A small-molecule ligand and the protein it binds are described below.
Small molecule (SMILES): CC(C)CCC[C@@H](C)[C@H]1CC[C@H]2[C@@H]3CC=C4C[C@@H](OC(=O)CCC(=O)O)CC[C@]4(C)[C@H]3CC[C@]12C

Binding-site contacts:
Ligand atom CAI contacts residue MET571 of chain 1.A at 3.8 Å (hydrophobic).
Ligand atom CBE contacts residue VAL565 of chain 1.A at 4.0 Å (hydrophobic).
Ligand atom CAP contacts residue MET817 of chain 1.A at 3.8 Å (hydrophobic).
Ligand atom OAH contacts residue LYS572 of chain 1.A at 3.4 Å.
Ligand atom CBA contacts residue PHE850 of chain 1.A at 4.1 Å (hydrophobic).
Ligand atom CAM contacts residue MET571 of chain 1.A at 3.8 Å (hydrophobic).
Ligand atom OAG contacts residue LEU573 of chain 1.A at 3.7 Å.
Ligand atom CAQ contacts residue ILE871 of chain 1.A at 4.1 Å (hydrophobic).
Ligand atom CAV contacts residue MET571 of chain 1.A at 3.9 Å (hydrophobic).
Ligand atom CAN contacts residue ILE849 of chain 1.A at 3.8 Å (hydrophobic).
Ligand atom CAV contacts residue LEU863 of chain 1.A at 3.7 Å (hydrophobic).
Ligand atom CBG contacts residue VAL565 of chain 1.A at 4.2 Å (hydrophobic).
Ligand atom CAQ contacts residue VAL853 of chain 1.A at 4.1 Å (hydrophobic).
Ligand atom CAY contacts residue LEU573 of chain 1.A at 4.0 Å (hydrophobic).
Ligand atom CAC contacts residue PHE850 of chain 1.A at 3.8 Å (hydrophobic).
Ligand atom CAZ contacts residue MET571 of chain 1.A at 4.3 Å (hydrophobic).
Ligand atom CAK contacts residue MET571 of chain 1.A at 4.0 Å (hydrophobic).
Ligand atom CAA contacts residue ILE849 of chain 1.A at 4.1 Å (hydrophobic).
Ligand atom CAO contacts residue MET817 of chain 1.A at 3.8 Å (hydrophobic).
Ligand atom OAH contacts residue LEU573 of chain 1.A at 2.8 Å (h-bond).
Ligand atom CAA contacts residue ALA846 of chain 1.A at 3.8 Å (hydrophobic).
Ligand atom CAN contacts residue MET817 of chain 1.A at 3.8 Å (hydrophobic).
Ligand atom CAD contacts residue LEU814 of chain 1.A at 3.9 Å (hydrophobic).
Ligand atom CAL contacts residue LYS572 of chain 1.A at 4.1 Å.
Ligand atom OAW contacts residue LEU573 of chain 1.A at 3.6 Å.
Ligand atom OAF contacts residue TYR766 of chain 1.A at 4.3 Å.
Ligand atom CAS contacts residue LEU814 of chain 1.A at 4.0 Å (hydrophobic).
Ligand atom CAI contacts residue LEU863 of chain 1.A at 3.7 Å (hydrophobic).
Ligand atom CAE contacts residue LEU814 of chain 1.A at 4.0 Å (hydrophobic).
Ligand atom CAZ contacts residue LEU863 of chain 1.A at 3.8 Å (hydrophobic).
Ligand atom CAE contacts residue MET817 of chain 1.A at 3.9 Å (hydrophobic).
Ligand atom CAX contacts residue LEU573 of chain 1.A at 4.0 Å (hydrophobic).
Ligand atom CAP contacts residue VAL565 of chain 1.A at 4.1 Å (hydrophobic).
Ligand atom CBC contacts residue MET571 of chain 1.A at 3.9 Å (hydrophobic).
Ligand atom CAJ contacts residue ILE849 of chain 1.A at 4.1 Å (hydrophobic).
Ligand atom CAJ contacts residue MET817 of chain 1.A at 3.9 Å (hydrophobic).
Ligand atom CAD contacts residue SER810 of chain 1.A at 4.1 Å.
Ligand atom CAC contacts residue CYS566 of chain 1.A at 4.0 Å (hydrophobic).
Ligand atom CAJ contacts residue PHE850 of chain 1.A at 4.1 Å (hydrophobic).
Ligand atom OAG contacts residue TYR766 of chain 1.A at 4.0 Å.

Sequence of chain 1.A:
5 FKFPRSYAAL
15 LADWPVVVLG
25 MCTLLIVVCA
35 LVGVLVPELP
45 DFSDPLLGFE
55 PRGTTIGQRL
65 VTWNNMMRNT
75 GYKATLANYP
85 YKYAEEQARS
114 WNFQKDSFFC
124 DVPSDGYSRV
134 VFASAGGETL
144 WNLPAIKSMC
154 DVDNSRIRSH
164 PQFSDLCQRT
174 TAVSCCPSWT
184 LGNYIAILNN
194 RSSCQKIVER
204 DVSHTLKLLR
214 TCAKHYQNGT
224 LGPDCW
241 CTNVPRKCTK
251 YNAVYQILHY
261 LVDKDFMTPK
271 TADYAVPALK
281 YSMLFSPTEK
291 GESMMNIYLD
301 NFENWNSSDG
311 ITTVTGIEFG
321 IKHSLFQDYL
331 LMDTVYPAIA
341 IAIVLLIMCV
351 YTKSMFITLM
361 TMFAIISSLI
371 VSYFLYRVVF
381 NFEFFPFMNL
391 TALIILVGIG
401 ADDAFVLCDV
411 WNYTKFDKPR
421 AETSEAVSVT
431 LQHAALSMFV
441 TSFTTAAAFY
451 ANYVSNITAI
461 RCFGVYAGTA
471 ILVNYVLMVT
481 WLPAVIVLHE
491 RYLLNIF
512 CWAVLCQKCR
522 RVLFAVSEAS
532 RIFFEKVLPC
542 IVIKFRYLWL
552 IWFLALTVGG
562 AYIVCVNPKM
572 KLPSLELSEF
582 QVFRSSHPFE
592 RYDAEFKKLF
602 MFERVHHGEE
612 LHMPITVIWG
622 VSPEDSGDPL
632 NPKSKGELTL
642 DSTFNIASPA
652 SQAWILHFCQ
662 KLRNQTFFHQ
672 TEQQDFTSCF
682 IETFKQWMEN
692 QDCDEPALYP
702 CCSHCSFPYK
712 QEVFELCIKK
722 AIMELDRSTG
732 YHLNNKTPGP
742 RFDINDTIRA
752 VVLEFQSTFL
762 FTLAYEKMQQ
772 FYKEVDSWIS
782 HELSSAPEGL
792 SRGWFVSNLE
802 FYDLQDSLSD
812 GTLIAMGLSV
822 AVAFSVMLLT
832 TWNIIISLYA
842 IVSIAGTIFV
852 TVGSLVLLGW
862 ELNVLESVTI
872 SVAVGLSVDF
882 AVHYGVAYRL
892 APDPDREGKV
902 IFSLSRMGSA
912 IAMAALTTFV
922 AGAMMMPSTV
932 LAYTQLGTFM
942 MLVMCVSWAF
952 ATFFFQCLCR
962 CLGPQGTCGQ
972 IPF